A small-molecule ligand and the protein it binds are described below.
Small molecule (SMILES): O=C1C[C@@H](C(=O)O)NC(=O)N1

Binding-site contacts:
Ligand atom O71 contacts residue ARG22 of chain 1.A at 2.9 Å (salt-bridge).
Ligand atom N1 contacts residue GLY250 of chain 1.A at 3.6 Å.
Ligand atom C6 contacts residue ALA235 of chain 1.A at 3.6 Å (hydrophobic).
Ligand atom O2 contacts residue ARG208 of chain 1.A at 2.9 Å (salt-bridge).
Ligand atom N3 contacts residue NCD1 of chain 1.C at 1.6 Å.
Ligand atom C7 contacts residue PHE110 of chain 1.A at 3.5 Å (hydrophobic).
Ligand atom C5 contacts residue THR109 of chain 1.A at 3.6 Å.
Ligand atom O2 contacts residue VAL207 of chain 1.A at 3.6 Å.
Ligand atom O4 contacts residue NCD1 of chain 1.C at 0.8 Å (h-bond).
Ligand atom O72 contacts residue HIS20 of chain 1.A at 3.3 Å (h-bond).
Ligand atom O72 contacts residue ASN52 of chain 1.A at 2.8 Å (h-bond).
Ligand atom O72 contacts residue PHE110 of chain 1.A at 3.3 Å.
Ligand atom C7 contacts residue NCD1 of chain 1.C at 0.2 Å.
Ligand atom O2 contacts residue GLY250 of chain 1.A at 3.2 Å (h-bond).
Ligand atom O4 contacts residue THR109 of chain 1.A at 2.2 Å (h-bond).
Ligand atom O4 contacts residue ZN1 of chain 1.F at 2.7 Å.
Ligand atom O71 contacts residue PHE110 of chain 1.A at 3.2 Å.
Ligand atom C2 contacts residue NCD1 of chain 1.C at 0.3 Å.
Ligand atom N1 contacts residue NCD1 of chain 1.C at 0.5 Å (h-bond).
Ligand atom C7 contacts residue ARG22 of chain 1.A at 3.5 Å.
Ligand atom O2 contacts residue PRO249 of chain 1.A at 3.2 Å.
Ligand atom N3 contacts residue ARG208 of chain 1.A at 3.2 Å (salt-bridge).
Ligand atom C6 contacts residue NCD1 of chain 1.C at 0.3 Å.
Ligand atom O72 contacts residue ARG22 of chain 1.A at 2.9 Å (salt-bridge).
Ligand atom C5 contacts residue NCD1 of chain 1.C at 0.2 Å.
Ligand atom O72 contacts residue NCD1 of chain 1.C at 0.4 Å (h-bond).
Ligand atom C2 contacts residue ARG208 of chain 1.A at 3.6 Å.
Ligand atom N1 contacts residue PRO249 of chain 1.A at 3.2 Å (h-bond).
Ligand atom O4 contacts residue HIS137 of chain 1.A at 3.1 Å (h-bond).
Ligand atom C2 contacts residue PRO249 of chain 1.A at 3.5 Å (hydrophobic).
Ligand atom C4 contacts residue NCD1 of chain 1.C at 1.3 Å.
Ligand atom N1 contacts residue ALA235 of chain 1.A at 3.4 Å.
Ligand atom C5 contacts residue ZN1 of chain 1.E at 3.5 Å.
Ligand atom C4 contacts residue ZN1 of chain 1.F at 3.5 Å.
Ligand atom N3 contacts residue THR109 of chain 1.A at 2.6 Å (h-bond).
Ligand atom O2 contacts residue NCD1 of chain 1.C at 0.2 Å (h-bond).
Ligand atom O71 contacts residue HIS237 of chain 1.A at 3.0 Å (h-bond).
Ligand atom C4 contacts residue THR109 of chain 1.A at 2.5 Å.
Ligand atom O71 contacts residue NCD1 of chain 1.C at 0.3 Å (h-bond).
Ligand atom O71 contacts residue PRO249 of chain 1.A at 3.1 Å (h-bond).

Sequence of chain 1.A:
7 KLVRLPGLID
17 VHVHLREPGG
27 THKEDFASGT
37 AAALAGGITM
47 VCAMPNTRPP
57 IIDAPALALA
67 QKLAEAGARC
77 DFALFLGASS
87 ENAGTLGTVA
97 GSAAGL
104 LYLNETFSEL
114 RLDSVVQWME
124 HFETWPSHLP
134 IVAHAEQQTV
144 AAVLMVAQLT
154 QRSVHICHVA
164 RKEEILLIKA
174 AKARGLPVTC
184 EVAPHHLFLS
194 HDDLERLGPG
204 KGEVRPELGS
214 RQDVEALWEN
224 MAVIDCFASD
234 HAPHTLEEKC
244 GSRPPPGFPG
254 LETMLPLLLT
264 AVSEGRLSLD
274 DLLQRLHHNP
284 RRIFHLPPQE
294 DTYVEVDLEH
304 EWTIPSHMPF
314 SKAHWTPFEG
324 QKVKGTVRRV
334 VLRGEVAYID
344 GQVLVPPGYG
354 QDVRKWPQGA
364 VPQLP